A small-molecule ligand and the protein it binds are described below.
Small molecule (SMILES): OC[C@H]1O[C@H](O[C@H]2O[C@H](CO)[C@@H](O)[C@H](O)[C@H]2O)[C@H](O)[C@@H](O)[C@@H]1O

Sequence of chain 1.A:
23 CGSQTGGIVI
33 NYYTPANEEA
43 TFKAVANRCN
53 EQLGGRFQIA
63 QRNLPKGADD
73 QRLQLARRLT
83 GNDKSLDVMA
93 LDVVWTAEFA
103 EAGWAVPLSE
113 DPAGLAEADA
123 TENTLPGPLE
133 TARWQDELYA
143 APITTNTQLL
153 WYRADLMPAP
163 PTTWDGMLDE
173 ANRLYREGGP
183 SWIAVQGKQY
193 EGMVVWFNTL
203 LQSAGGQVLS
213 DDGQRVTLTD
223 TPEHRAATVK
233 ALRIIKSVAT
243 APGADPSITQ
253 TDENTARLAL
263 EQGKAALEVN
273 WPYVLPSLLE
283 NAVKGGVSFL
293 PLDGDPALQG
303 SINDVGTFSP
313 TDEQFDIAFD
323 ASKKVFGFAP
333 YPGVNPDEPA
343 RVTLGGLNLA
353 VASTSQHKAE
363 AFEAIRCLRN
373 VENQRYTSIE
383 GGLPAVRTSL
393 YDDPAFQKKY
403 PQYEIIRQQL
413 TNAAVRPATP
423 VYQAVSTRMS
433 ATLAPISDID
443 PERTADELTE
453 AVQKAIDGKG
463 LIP

Binding-site contacts:
Ligand atom O3 contacts residue ARG418 of chain 1.A at 3.2 Å (salt-bridge).
Ligand atom C6 contacts residue TYR275 of chain 1.A at 3.7 Å (hydrophobic).
Ligand atom O3 contacts residue GLY347 of chain 1.A at 3.1 Å.
Ligand atom C5 contacts residue ASN148 of chain 1.A at 3.8 Å.
Ligand atom C6 contacts residue VAL197 of chain 1.A at 3.9 Å (hydrophobic).
Ligand atom O4 contacts residue LEU385 of chain 1.A at 3.5 Å.
Ligand atom O2 contacts residue LYS68 of chain 1.A at 3.8 Å.
Ligand atom O6 contacts residue GLU255 of chain 1.A at 2.7 Å (salt-bridge).
Ligand atom C6 contacts residue LEU385 of chain 1.A at 3.8 Å (hydrophobic).
Ligand atom O2 contacts residue GLY348 of chain 1.A at 3.5 Å (h-bond).
Ligand atom C6 contacts residue GLY194 of chain 1.A at 3.8 Å.
Ligand atom O4 contacts residue GLU40 of chain 1.A at 2.8 Å (salt-bridge).
Ligand atom O2 contacts residue ASN148 of chain 1.A at 3.4 Å (h-bond).
Ligand atom O4 contacts residue VAL197 of chain 1.A at 3.7 Å.
Ligand atom C6 contacts residue TRP273 of chain 1.A at 3.9 Å (hydrophobic).
Ligand atom C6 contacts residue GLU255 of chain 1.A at 3.5 Å.
Ligand atom O4 contacts residue GLU193 of chain 1.A at 3.7 Å.
Ligand atom O4 contacts residue ARG418 of chain 1.A at 2.6 Å (salt-bridge).
Ligand atom O6 contacts residue GLY194 of chain 1.A at 3.4 Å.
Ligand atom O2 contacts residue GLY347 of chain 1.A at 3.9 Å.
Ligand atom C2 contacts residue TRP273 of chain 1.A at 3.8 Å (hydrophobic).
Ligand atom O6 contacts residue TYR192 of chain 1.A at 3.7 Å.
Ligand atom O3 contacts residue PRO37 of chain 1.A at 3.2 Å.
Ligand atom C5 contacts residue ALA70 of chain 1.A at 3.6 Å (hydrophobic).
Ligand atom O6 contacts residue ALA70 of chain 1.A at 3.8 Å.
Ligand atom C4 contacts residue ARG418 of chain 1.A at 3.8 Å.
Ligand atom C3 contacts residue ASP94 of chain 1.A at 3.5 Å.
Ligand atom O4 contacts residue ASP94 of chain 1.A at 3.6 Å (salt-bridge).
Ligand atom O3 contacts residue ASP94 of chain 1.A at 3.1 Å (salt-bridge).
Ligand atom C1 contacts residue TRP273 of chain 1.A at 3.8 Å (hydrophobic).
Ligand atom O3 contacts residue ASN39 of chain 1.A at 3.2 Å (h-bond).
Ligand atom O6 contacts residue TRP273 of chain 1.A at 3.7 Å.
Ligand atom O3 contacts residue GLY348 of chain 1.A at 3.7 Å.
Ligand atom O6 contacts residue ASN148 of chain 1.A at 2.8 Å (h-bond).
Ligand atom O6 contacts residue TYR275 of chain 1.A at 3.6 Å.
Ligand atom O3 contacts residue GLU40 of chain 1.A at 3.8 Å.
Ligand atom O6 contacts residue LEU385 of chain 1.A at 3.5 Å.
Ligand atom C4 contacts residue GLU40 of chain 1.A at 3.7 Å.
Ligand atom O5 contacts residue ALA70 of chain 1.A at 3.8 Å.
Ligand atom O5 contacts residue TRP273 of chain 1.A at 3.7 Å.